Sequence of chain 1.T:
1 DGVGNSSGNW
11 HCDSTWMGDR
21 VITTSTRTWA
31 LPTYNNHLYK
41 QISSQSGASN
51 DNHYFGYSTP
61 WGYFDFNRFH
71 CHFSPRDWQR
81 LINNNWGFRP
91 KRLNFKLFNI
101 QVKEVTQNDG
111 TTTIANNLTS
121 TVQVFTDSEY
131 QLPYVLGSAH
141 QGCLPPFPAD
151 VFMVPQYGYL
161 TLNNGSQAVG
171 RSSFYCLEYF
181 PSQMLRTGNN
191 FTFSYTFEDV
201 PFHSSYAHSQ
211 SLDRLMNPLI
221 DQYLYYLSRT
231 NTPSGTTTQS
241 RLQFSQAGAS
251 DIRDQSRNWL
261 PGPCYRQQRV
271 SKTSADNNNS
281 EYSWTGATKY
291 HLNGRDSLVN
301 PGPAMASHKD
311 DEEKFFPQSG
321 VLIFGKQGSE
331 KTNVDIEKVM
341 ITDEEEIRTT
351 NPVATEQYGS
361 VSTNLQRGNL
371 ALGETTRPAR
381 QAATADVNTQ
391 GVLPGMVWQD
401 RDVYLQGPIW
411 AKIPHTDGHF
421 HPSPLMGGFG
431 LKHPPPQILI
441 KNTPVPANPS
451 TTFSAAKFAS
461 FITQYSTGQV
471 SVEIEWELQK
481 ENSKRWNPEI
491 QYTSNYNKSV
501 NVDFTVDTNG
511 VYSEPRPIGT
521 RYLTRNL

Binding-site contacts:
Ligand atom O5' contacts residue PHE420 of chain 1.T at 4.2 Å.
Ligand atom N3 contacts residue PRO201 of chain 1.T at 4.0 Å.
Ligand atom N7 contacts residue SER423 of chain 1.T at 4.0 Å.
Ligand atom C6 contacts residue PRO422 of chain 1.T at 3.4 Å (hydrophobic).
Ligand atom N7 contacts residue HIS421 of chain 1.T at 4.0 Å.
Ligand atom C6 contacts residue VAL200 of chain 1.T at 4.2 Å (hydrophobic).
Ligand atom C8 contacts residue PRO201 of chain 1.T at 3.9 Å (hydrophobic).
Ligand atom C6 contacts residue SER423 of chain 1.T at 4.2 Å.
Ligand atom N6 contacts residue PRO422 of chain 1.T at 3.2 Å (h-bond).
Ligand atom C6 contacts residue GLY430 of chain 1.T at 3.9 Å.
Ligand atom C4 contacts residue PRO422 of chain 1.T at 4.2 Å (hydrophobic).
Ligand atom C3' contacts residue PRO422 of chain 1.T at 3.7 Å (hydrophobic).
Ligand atom N6 contacts residue PRO424 of chain 1.T at 4.1 Å.
Ligand atom O4' contacts residue HIS421 of chain 1.T at 4.2 Å.
Ligand atom C5' contacts residue HIS421 of chain 1.T at 3.7 Å.
Ligand atom N9 contacts residue PRO422 of chain 1.T at 4.3 Å.
Ligand atom N1 contacts residue GLY430 of chain 1.T at 2.9 Å (h-bond).
Ligand atom O5' contacts residue PRO422 of chain 1.T at 3.8 Å.
Ligand atom C4 contacts residue PRO201 of chain 1.T at 3.9 Å (hydrophobic).
Ligand atom C5 contacts residue PRO201 of chain 1.T at 4.0 Å (hydrophobic).
Ligand atom C6 contacts residue PRO201 of chain 1.T at 4.3 Å (hydrophobic).
Ligand atom N6 contacts residue GLY430 of chain 1.T at 3.0 Å (h-bond).
Ligand atom N1 contacts residue PRO422 of chain 1.T at 3.6 Å.
Ligand atom P contacts residue PHE420 of chain 1.T at 4.2 Å.
Ligand atom C2 contacts residue VAL200 of chain 1.T at 4.4 Å (hydrophobic).
Ligand atom P contacts residue HIS421 of chain 1.T at 3.6 Å.
Ligand atom C2 contacts residue GLY430 of chain 1.T at 3.6 Å.
Ligand atom N6 contacts residue SER423 of chain 1.T at 3.5 Å.
Ligand atom O1P contacts residue HIS419 of chain 1.T at 4.3 Å.
Ligand atom C8 contacts residue HIS421 of chain 1.T at 3.8 Å.
Ligand atom N1 contacts residue VAL200 of chain 1.T at 3.9 Å.
Ligand atom N9 contacts residue PRO201 of chain 1.T at 3.8 Å.
Ligand atom N6 contacts residue PHE429 of chain 1.T at 4.1 Å.
Ligand atom N3 contacts residue PRO422 of chain 1.T at 4.4 Å.
Ligand atom N7 contacts residue PRO201 of chain 1.T at 4.1 Å.
Ligand atom C2 contacts residue PRO201 of chain 1.T at 4.2 Å (hydrophobic).
Ligand atom O5' contacts residue HIS421 of chain 1.T at 3.0 Å (h-bond).
Ligand atom C5 contacts residue PRO422 of chain 1.T at 4.0 Å (hydrophobic).
Ligand atom C1' contacts residue PRO201 of chain 1.T at 4.3 Å (hydrophobic).
Ligand atom O1P contacts residue HIS421 of chain 1.T at 4.1 Å.

This protein binds this small molecule.
Small molecule (SMILES): Nc1ncnc2c1ncn2[C@H]1C[C@H](O)[C@@H](COP(=O)(O)O)O1